This protein binds this small molecule.
Small molecule (SMILES): COCCN1Cc2ccc(-c3nc(NC4CCOCC4)ncc3Cl)cc2C1=O

Sequence of chain 1.A:
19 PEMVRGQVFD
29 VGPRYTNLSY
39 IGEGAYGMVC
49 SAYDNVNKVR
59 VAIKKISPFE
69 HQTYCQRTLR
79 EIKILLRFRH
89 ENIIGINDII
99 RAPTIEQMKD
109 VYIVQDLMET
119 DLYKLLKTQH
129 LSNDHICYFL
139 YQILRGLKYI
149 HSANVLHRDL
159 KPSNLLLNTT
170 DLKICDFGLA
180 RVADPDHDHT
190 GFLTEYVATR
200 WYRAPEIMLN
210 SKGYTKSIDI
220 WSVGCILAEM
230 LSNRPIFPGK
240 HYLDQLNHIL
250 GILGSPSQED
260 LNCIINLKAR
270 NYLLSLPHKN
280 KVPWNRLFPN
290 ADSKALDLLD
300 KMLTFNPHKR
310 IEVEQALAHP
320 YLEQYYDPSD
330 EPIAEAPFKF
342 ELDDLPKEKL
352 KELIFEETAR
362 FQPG

Binding-site contacts:
Ligand atom C26 contacts residue LEU164 of chain 1.A at 3.6 Å (hydrophobic).
Ligand atom O14 contacts residue LYS62 of chain 1.A at 2.9 Å (salt-bridge).
Ligand atom C7 contacts residue VAL47 of chain 1.A at 3.7 Å (hydrophobic).
Ligand atom O2 contacts residue VAL47 of chain 1.A at 3.8 Å.
Ligand atom C9 contacts residue ILE39 of chain 1.A at 3.8 Å (hydrophobic).
Ligand atom C21 contacts residue LYS122 of chain 1.A at 3.6 Å.
Ligand atom N25 contacts residue ASP114 of chain 1.A at 3.8 Å.
Ligand atom C20 contacts residue GLU117 of chain 1.A at 3.8 Å.
Ligand atom C26 contacts residue ALA60 of chain 1.A at 3.4 Å (hydrophobic).
Ligand atom O22 contacts residue THR118 of chain 1.A at 3.7 Å.
Ligand atom N18 contacts residue MET116 of chain 1.A at 2.9 Å (h-bond).
Ligand atom C27 contacts residue LEU164 of chain 1.A at 3.6 Å (hydrophobic).
Ligand atom O22 contacts residue GLU117 of chain 1.A at 3.8 Å.
Ligand atom C3 contacts residue SO41 of chain 1.D at 3.5 Å.
Ligand atom O22 contacts residue LYS122 of chain 1.A at 3.1 Å (salt-bridge).
Ligand atom C26 contacts residue ASP114 of chain 1.A at 3.2 Å.
Ligand atom C23 contacts residue LYS122 of chain 1.A at 3.8 Å.
Ligand atom C13 contacts residue LYS62 of chain 1.A at 3.8 Å.
Ligand atom C1 contacts residue VAL47 of chain 1.A at 3.8 Å (hydrophobic).
Ligand atom C1 contacts residue GLY45 of chain 1.A at 3.2 Å.
Ligand atom O14 contacts residue ASP175 of chain 1.A at 3.6 Å.
Ligand atom C17 contacts residue MET116 of chain 1.A at 3.8 Å (hydrophobic).
Ligand atom C27 contacts residue ALA60 of chain 1.A at 3.7 Å (hydrophobic).
Ligand atom C24 contacts residue THR118 of chain 1.A at 3.7 Å.
Ligand atom C20 contacts residue MET116 of chain 1.A at 3.4 Å (hydrophobic).
Ligand atom C19 contacts residue MET116 of chain 1.A at 3.6 Å (hydrophobic).
Ligand atom C4 contacts residue ASP175 of chain 1.A at 3.4 Å.
Ligand atom C4 contacts residue LYS62 of chain 1.A at 3.8 Å.
Ligand atom C21 contacts residue GLU117 of chain 1.A at 3.9 Å.
Ligand atom C15 contacts residue LEU164 of chain 1.A at 3.8 Å (hydrophobic).
Ligand atom C26 contacts residue MET116 of chain 1.A at 3.8 Å (hydrophobic).
Ligand atom C23 contacts residue ASP119 of chain 1.A at 3.5 Å.
Ligand atom CL1 contacts residue GLN113 of chain 1.A at 3.0 Å.
Ligand atom O2 contacts residue LYS62 of chain 1.A at 3.0 Å.
Ligand atom N25 contacts residue LEU115 of chain 1.A at 3.7 Å.
Ligand atom N25 contacts residue MET116 of chain 1.A at 3.0 Å (h-bond).
Ligand atom C1 contacts residue LYS62 of chain 1.A at 3.3 Å.
Ligand atom C12 contacts residue VAL47 of chain 1.A at 3.9 Å (hydrophobic).
Ligand atom N25 contacts residue LEU164 of chain 1.A at 3.9 Å.
Ligand atom C1 contacts residue GLY42 of chain 1.A at 3.8 Å.